Sequence of chain 1.A:
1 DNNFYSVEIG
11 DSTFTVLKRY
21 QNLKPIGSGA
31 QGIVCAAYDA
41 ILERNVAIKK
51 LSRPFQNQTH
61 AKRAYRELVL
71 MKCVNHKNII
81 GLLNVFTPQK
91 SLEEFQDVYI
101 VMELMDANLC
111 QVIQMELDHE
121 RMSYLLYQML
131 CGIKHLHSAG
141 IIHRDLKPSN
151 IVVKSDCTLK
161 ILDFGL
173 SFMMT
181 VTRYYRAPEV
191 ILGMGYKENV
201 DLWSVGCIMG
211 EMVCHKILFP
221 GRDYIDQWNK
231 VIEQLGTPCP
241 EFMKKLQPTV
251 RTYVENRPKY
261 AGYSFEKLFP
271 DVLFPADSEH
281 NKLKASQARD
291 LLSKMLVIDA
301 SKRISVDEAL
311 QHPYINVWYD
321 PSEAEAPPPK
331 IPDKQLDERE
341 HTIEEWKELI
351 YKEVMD

This protein binds this small molecule.
Small molecule (SMILES): NC(=O)Nc1cc(-c2ccccc2)sc1C(N)=O

Binding-site contacts:
Ligand atom S11 contacts residue MET102 of chain 1.A at 4.0 Å.
Ligand atom C8 contacts residue ILE26 of chain 1.A at 3.7 Å (hydrophobic).
Ligand atom N18 contacts residue MET105 of chain 1.A at 3.1 Å (h-bond).
Ligand atom C7 contacts residue VAL34 of chain 1.A at 4.1 Å (hydrophobic).
Ligand atom C3 contacts residue VAL34 of chain 1.A at 3.5 Å (hydrophobic).
Ligand atom C1 contacts residue SER28 of chain 1.A at 3.5 Å.
Ligand atom C1 contacts residue GLY29 of chain 1.A at 4.1 Å.
Ligand atom N15 contacts residue ILE26 of chain 1.A at 3.4 Å.
Ligand atom C16 contacts residue ILE26 of chain 1.A at 3.9 Å (hydrophobic).
Ligand atom C6 contacts residue GLY27 of chain 1.A at 3.8 Å.
Ligand atom O13 contacts residue MET105 of chain 1.A at 2.7 Å (h-bond).
Ligand atom C9 contacts residue VAL152 of chain 1.A at 4.0 Å (hydrophobic).
Ligand atom C9 contacts residue ILE26 of chain 1.A at 3.5 Å (hydrophobic).
Ligand atom C12 contacts residue MET105 of chain 1.A at 3.8 Å (hydrophobic).
Ligand atom C1 contacts residue VAL34 of chain 1.A at 3.8 Å (hydrophobic).
Ligand atom C4 contacts residue VAL34 of chain 1.A at 3.7 Å (hydrophobic).
Ligand atom C6 contacts residue VAL34 of chain 1.A at 4.0 Å (hydrophobic).
Ligand atom O13 contacts residue GLU103 of chain 1.A at 3.7 Å.
Ligand atom C3 contacts residue LEU162 of chain 1.A at 3.8 Å (hydrophobic).
Ligand atom N18 contacts residue ALA107 of chain 1.A at 3.6 Å (h-bond).
Ligand atom C7 contacts residue LEU162 of chain 1.A at 3.7 Å (hydrophobic).
Ligand atom C12 contacts residue ALA47 of chain 1.A at 3.7 Å (hydrophobic).
Ligand atom C16 contacts residue MET105 of chain 1.A at 3.9 Å (hydrophobic).
Ligand atom N14 contacts residue ILE80 of chain 1.A at 3.9 Å.
Ligand atom C12 contacts residue GLU103 of chain 1.A at 3.8 Å.
Ligand atom N18 contacts residue ASP106 of chain 1.A at 3.7 Å.
Ligand atom N15 contacts residue MET105 of chain 1.A at 3.8 Å.
Ligand atom O13 contacts residue LEU104 of chain 1.A at 3.6 Å.
Ligand atom S11 contacts residue LEU162 of chain 1.A at 3.7 Å.
Ligand atom C5 contacts residue GLY27 of chain 1.A at 4.0 Å.
Ligand atom C4 contacts residue LEU162 of chain 1.A at 4.0 Å (hydrophobic).
Ligand atom N14 contacts residue ALA47 of chain 1.A at 3.4 Å.
Ligand atom C10 contacts residue ILE26 of chain 1.A at 4.1 Å (hydrophobic).
Ligand atom S11 contacts residue VAL34 of chain 1.A at 4.0 Å.
Ligand atom C2 contacts residue VAL34 of chain 1.A at 3.6 Å (hydrophobic).
Ligand atom N14 contacts residue MET102 of chain 1.A at 4.0 Å.
Ligand atom C5 contacts residue VAL34 of chain 1.A at 3.9 Å (hydrophobic).
Ligand atom C6 contacts residue SER28 of chain 1.A at 3.5 Å.
Ligand atom N14 contacts residue GLU103 of chain 1.A at 3.0 Å (salt-bridge).
Ligand atom N14 contacts residue LEU162 of chain 1.A at 4.0 Å.